The protein below binds the small molecule below.
Small molecule (SMILES): CC(=O)N[C@@H]1[C@@H](O)[C@H](O)[C@@H](CO)O[C@H]1O

Sequence of chain 1.A:
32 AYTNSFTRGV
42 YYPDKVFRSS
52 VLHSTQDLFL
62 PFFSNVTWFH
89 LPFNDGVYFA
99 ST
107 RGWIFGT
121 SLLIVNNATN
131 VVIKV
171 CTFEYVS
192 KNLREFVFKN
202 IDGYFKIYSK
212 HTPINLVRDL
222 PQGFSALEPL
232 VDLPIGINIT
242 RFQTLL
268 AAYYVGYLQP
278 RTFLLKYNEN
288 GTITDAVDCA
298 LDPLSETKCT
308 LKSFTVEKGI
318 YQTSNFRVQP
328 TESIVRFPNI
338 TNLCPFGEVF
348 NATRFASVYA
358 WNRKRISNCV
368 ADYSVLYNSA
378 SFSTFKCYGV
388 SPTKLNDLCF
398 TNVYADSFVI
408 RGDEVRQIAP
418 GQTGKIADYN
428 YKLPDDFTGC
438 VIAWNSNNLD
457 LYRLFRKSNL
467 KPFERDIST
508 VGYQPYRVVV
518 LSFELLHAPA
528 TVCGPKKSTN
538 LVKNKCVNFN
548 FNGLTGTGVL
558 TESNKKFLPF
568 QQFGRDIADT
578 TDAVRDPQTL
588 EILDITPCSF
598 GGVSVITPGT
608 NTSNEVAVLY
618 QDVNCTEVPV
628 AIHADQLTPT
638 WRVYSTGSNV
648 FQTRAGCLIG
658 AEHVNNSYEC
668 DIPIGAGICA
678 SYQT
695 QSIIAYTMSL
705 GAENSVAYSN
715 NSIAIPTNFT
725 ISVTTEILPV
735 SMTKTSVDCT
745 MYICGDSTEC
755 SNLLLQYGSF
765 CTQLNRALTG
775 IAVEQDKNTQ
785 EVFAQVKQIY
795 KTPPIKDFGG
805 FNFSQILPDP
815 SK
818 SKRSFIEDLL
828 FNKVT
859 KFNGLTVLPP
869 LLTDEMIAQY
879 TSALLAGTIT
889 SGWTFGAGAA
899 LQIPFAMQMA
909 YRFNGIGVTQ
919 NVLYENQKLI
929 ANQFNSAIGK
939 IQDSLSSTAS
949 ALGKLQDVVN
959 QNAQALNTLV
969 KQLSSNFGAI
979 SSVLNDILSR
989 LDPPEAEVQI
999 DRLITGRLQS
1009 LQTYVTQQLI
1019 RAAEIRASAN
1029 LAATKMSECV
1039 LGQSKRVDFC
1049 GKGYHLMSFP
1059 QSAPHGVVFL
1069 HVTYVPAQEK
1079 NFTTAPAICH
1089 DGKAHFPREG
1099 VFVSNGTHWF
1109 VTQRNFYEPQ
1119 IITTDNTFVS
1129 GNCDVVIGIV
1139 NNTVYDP

Binding-site contacts:
Ligand atom C5 contacts residue ASN662 of chain 1.A at 3.7 Å.
Ligand atom O7 contacts residue ASN662 of chain 1.A at 3.8 Å.
Ligand atom C1 contacts residue ASN662 of chain 1.A at 1.4 Å.
Ligand atom C4 contacts residue ASN662 of chain 1.A at 4.2 Å.
Ligand atom O5 contacts residue ASN662 of chain 1.A at 2.4 Å (h-bond).
Ligand atom C2 contacts residue ASN662 of chain 1.A at 2.5 Å.
Ligand atom C3 contacts residue ASN662 of chain 1.A at 3.8 Å.
Ligand atom C7 contacts residue ASN662 of chain 1.A at 3.5 Å.
Ligand atom N2 contacts residue ASN662 of chain 1.A at 2.9 Å (h-bond).